Binding-site contacts:
Ligand atom O6P contacts residue THR434 of chain 1.C at 2.7 Å (h-bond).
Ligand atom O3P contacts residue GLY520 of chain 1.C at 2.9 Å (h-bond).
Ligand atom C4 contacts residue THR524 of chain 1.C at 3.7 Å.
Ligand atom O1 contacts residue GLY520 of chain 1.C at 3.6 Å (h-bond).
Ligand atom C3 contacts residue ARG518 of chain 1.C at 3.2 Å.
Ligand atom O4 contacts residue THR524 of chain 1.C at 3.5 Å (h-bond).
Ligand atom O2 contacts residue LEU433 of chain 1.C at 3.5 Å.
Ligand atom O5 contacts residue LEU433 of chain 1.C at 3.6 Å (h-bond).
Ligand atom C4 contacts residue GLY520 of chain 1.C at 3.2 Å.
Ligand atom C5 contacts residue GLY520 of chain 1.C at 3.2 Å.
Ligand atom O6P contacts residue SER439 of chain 1.C at 2.7 Å (h-bond).
Ligand atom O2 contacts residue GLY516 of chain 1.C at 3.3 Å (h-bond).
Ligand atom C6 contacts residue LEU433 of chain 1.C at 3.5 Å (hydrophobic).
Ligand atom O1P contacts residue ARG491 of chain 1.C at 2.8 Å (salt-bridge).
Ligand atom O5P contacts residue SER436 of chain 1.C at 2.8 Å (h-bond).
Ligand atom P2 contacts residue THR434 of chain 1.C at 3.7 Å.
Ligand atom P1 contacts residue ARG491 of chain 1.C at 3.6 Å.
Ligand atom C6 contacts residue THR524 of chain 1.C at 3.3 Å.
Ligand atom O5P contacts residue SER521 of chain 1.C at 2.6 Å (h-bond).
Ligand atom O6 contacts residue THR434 of chain 1.C at 3.6 Å.
Ligand atom O1P contacts residue PRO519 of chain 1.C at 3.6 Å.
Ligand atom O2 contacts residue THR515 of chain 1.C at 3.7 Å.
Ligand atom P1 contacts residue GLY520 of chain 1.C at 3.8 Å.
Ligand atom O2P contacts residue ARG491 of chain 1.C at 2.5 Å (salt-bridge).
Ligand atom O4 contacts residue PHE523 of chain 1.C at 2.8 Å (h-bond).
Ligand atom O4P contacts residue GLY522 of chain 1.C at 2.6 Å (h-bond).
Ligand atom O1P contacts residue TRP484 of chain 1.C at 3.0 Å (h-bond).
Ligand atom O3P contacts residue PRO519 of chain 1.C at 3.6 Å.
Ligand atom P2 contacts residue SER439 of chain 1.C at 3.6 Å.
Ligand atom O4P contacts residue SER439 of chain 1.C at 3.6 Å (h-bond).
Ligand atom P2 contacts residue SER521 of chain 1.C at 3.5 Å.
Ligand atom O3 contacts residue TRP484 of chain 1.C at 3.7 Å.
Ligand atom O4 contacts residue GLY522 of chain 1.C at 3.6 Å.
Ligand atom O3 contacts residue ARG518 of chain 1.C at 2.5 Å (salt-bridge).
Ligand atom O4P contacts residue SER521 of chain 1.C at 3.3 Å (h-bond).
Ligand atom O4 contacts residue GLY520 of chain 1.C at 2.6 Å (h-bond).
Ligand atom O3 contacts residue GLY516 of chain 1.C at 3.0 Å.
Ligand atom O5P contacts residue LYS435 of chain 1.C at 3.6 Å.
Ligand atom C3 contacts residue GLY520 of chain 1.C at 3.3 Å.
Ligand atom O6 contacts residue LYS435 of chain 1.C at 3.2 Å (salt-bridge).

Sequence of chain 1.C:
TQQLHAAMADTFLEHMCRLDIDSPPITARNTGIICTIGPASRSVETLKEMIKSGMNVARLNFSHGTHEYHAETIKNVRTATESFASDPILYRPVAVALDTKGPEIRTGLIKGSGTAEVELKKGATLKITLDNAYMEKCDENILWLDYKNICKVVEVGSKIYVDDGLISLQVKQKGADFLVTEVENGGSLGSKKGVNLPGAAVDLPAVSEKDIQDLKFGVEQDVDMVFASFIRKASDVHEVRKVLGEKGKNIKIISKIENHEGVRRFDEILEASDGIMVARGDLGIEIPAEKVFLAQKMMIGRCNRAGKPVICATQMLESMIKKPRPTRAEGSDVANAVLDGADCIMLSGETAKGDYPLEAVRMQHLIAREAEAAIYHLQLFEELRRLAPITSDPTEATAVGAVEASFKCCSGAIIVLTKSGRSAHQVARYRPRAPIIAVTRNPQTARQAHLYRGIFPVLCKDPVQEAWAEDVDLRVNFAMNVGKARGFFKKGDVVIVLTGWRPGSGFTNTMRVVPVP

This protein binds this small molecule.
Small molecule (SMILES): O=P(O)(O)OC[C@H]1O[C@](O)(COP(=O)(O)O)[C@@H](O)[C@@H]1O